Sequence of chain 1.E:
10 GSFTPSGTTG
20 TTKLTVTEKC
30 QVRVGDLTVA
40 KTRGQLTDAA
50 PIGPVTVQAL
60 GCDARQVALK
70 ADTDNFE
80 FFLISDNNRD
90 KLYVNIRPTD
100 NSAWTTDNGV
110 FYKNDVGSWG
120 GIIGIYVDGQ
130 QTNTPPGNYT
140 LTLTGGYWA

Binding-site contacts:
Ligand atom C2 contacts residue PRO53 of chain 1.E at 4.3 Å (hydrophobic).
Ligand atom O9A contacts residue ILE121 of chain 1.E at 3.4 Å.
Ligand atom O9B contacts residue PRO53 of chain 1.E at 4.2 Å.
Ligand atom CL1 contacts residue GLY52 of chain 1.E at 3.4 Å.
Ligand atom N2 contacts residue PRO50 of chain 1.E at 4.3 Å.
Ligand atom CL1 contacts residue PRO53 of chain 1.E at 4.0 Å.
Ligand atom CL1 contacts residue TYR125 of chain 1.E at 3.8 Å.
Ligand atom C2 contacts residue PRO50 of chain 1.E at 4.3 Å (hydrophobic).
Ligand atom CL2 contacts residue GLY123 of chain 1.E at 3.6 Å.
Ligand atom CL2 contacts residue THR98 of chain 1.E at 4.0 Å.
Ligand atom CL2 contacts residue ILE121 of chain 1.E at 4.0 Å.
Ligand atom CL2 contacts residue PRO53 of chain 1.E at 3.5 Å.
Ligand atom N9 contacts residue ILE121 of chain 1.E at 3.9 Å.
Ligand atom C1 contacts residue TYR125 of chain 1.E at 3.8 Å (hydrophobic).
Ligand atom O2 contacts residue GLY52 of chain 1.E at 4.1 Å.
Ligand atom O2 contacts residue PRO53 of chain 1.E at 3.2 Å.
Ligand atom C1 contacts residue PRO50 of chain 1.E at 4.5 Å (hydrophobic).
Ligand atom C1 contacts residue GLY123 of chain 1.E at 4.3 Å.
Ligand atom CL2 contacts residue TYR125 of chain 1.E at 4.1 Å.
Ligand atom O9B contacts residue ILE121 of chain 1.E at 3.8 Å.
Ligand atom C8 contacts residue PRO53 of chain 1.E at 4.0 Å (hydrophobic).
Ligand atom CL1 contacts residue ILE51 of chain 1.E at 4.2 Å.
Ligand atom CL1 contacts residue GLY123 of chain 1.E at 3.8 Å.
Ligand atom C4 contacts residue PRO50 of chain 1.E at 4.1 Å (hydrophobic).
Ligand atom CL1 contacts residue PRO50 of chain 1.E at 3.8 Å.
Ligand atom CL1 contacts residue ILE124 of chain 1.E at 3.6 Å.
Ligand atom O4 contacts residue PRO50 of chain 1.E at 3.5 Å.

The protein below binds the small molecule below.
Small molecule (SMILES): O=C(N[C@H](CO)[C@H](O)c1ccc([N+](=O)[O-])cc1)C(Cl)Cl